The small molecule below binds the protein below.
Small molecule (SMILES): CC(=O)N[C@@H]1[C@@H](O)[C@H](O[C@@H]2O[C@H](CO)[C@@H](O[C@@H]3O[C@H](CO)[C@@H](O)[C@H](O)[C@H]3NC(C)=O)[C@H](O)[C@H]2NC(C)=O)[C@@H](CO)O[C@H]1O

Sequence of chain 1.A:
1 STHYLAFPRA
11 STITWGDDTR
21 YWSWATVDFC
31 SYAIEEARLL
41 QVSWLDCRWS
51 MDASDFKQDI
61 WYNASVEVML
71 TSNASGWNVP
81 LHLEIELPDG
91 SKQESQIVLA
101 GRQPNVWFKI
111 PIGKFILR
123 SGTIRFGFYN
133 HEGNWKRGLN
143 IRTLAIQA

Sequence of chain 1.K:
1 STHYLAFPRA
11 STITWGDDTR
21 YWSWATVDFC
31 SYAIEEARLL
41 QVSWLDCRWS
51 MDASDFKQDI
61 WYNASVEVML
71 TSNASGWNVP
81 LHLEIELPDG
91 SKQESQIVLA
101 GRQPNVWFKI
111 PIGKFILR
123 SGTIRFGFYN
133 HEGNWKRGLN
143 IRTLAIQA

Binding-site contacts:
Ligand atom O6 contacts residue TRP44 of chain 1.K at 3.8 Å.
Ligand atom O6 contacts residue GLN58 of chain 1.A at 3.2 Å (h-bond).
Ligand atom C3 contacts residue TRP44 of chain 1.K at 4.1 Å (hydrophobic).
Ligand atom C3 contacts residue GLY135 of chain 1.K at 3.7 Å.
Ligand atom C2 contacts residue TRP15 of chain 1.K at 4.1 Å (hydrophobic).
Ligand atom C8 contacts residue TRP15 of chain 1.K at 3.5 Å (hydrophobic).
Ligand atom O3 contacts residue GLY135 of chain 1.K at 3.7 Å.
Ligand atom C6 contacts residue THR14 of chain 1.K at 3.9 Å.
Ligand atom O6 contacts residue THR14 of chain 1.K at 3.5 Å.
Ligand atom C6 contacts residue ASP59 of chain 1.A at 3.7 Å.
Ligand atom N2 contacts residue GLY135 of chain 1.K at 2.9 Å (h-bond).
Ligand atom C5 contacts residue TRP137 of chain 1.K at 3.5 Å (hydrophobic).
Ligand atom C7 contacts residue TRP44 of chain 1.K at 4.1 Å (hydrophobic).
Ligand atom C8 contacts residue TYR21 of chain 1.K at 3.6 Å (hydrophobic).
Ligand atom C7 contacts residue GLY135 of chain 1.K at 3.7 Å.
Ligand atom C1 contacts residue GLY135 of chain 1.K at 3.9 Å.
Ligand atom O4 contacts residue SER43 of chain 1.K at 3.1 Å.
Ligand atom C6 contacts residue GLN58 of chain 1.A at 3.8 Å.
Ligand atom O5 contacts residue TRP137 of chain 1.K at 3.6 Å.
Ligand atom C7 contacts residue SER43 of chain 1.K at 4.0 Å.
Ligand atom O3 contacts residue SER43 of chain 1.K at 3.5 Å (h-bond).
Ligand atom N2 contacts residue TRP15 of chain 1.K at 3.5 Å (h-bond).
Ligand atom C5 contacts residue SER43 of chain 1.K at 4.0 Å.
Ligand atom C3 contacts residue SER43 of chain 1.K at 3.4 Å.
Ligand atom C3 contacts residue TRP15 of chain 1.K at 3.7 Å (hydrophobic).
Ligand atom C4 contacts residue SER43 of chain 1.K at 3.8 Å.
Ligand atom C1 contacts residue TRP44 of chain 1.K at 3.9 Å (hydrophobic).
Ligand atom O7 contacts residue SER43 of chain 1.K at 3.0 Å (h-bond).
Ligand atom O3 contacts residue TRP44 of chain 1.K at 3.3 Å.
Ligand atom C5 contacts residue TRP44 of chain 1.K at 3.6 Å (hydrophobic).
Ligand atom O7 contacts residue TRP15 of chain 1.K at 3.6 Å (h-bond).
Ligand atom O7 contacts residue TRP44 of chain 1.K at 3.0 Å (h-bond).
Ligand atom C2 contacts residue GLY135 of chain 1.K at 3.6 Å.
Ligand atom O5 contacts residue TRP44 of chain 1.K at 3.0 Å.
Ligand atom O3 contacts residue TRP15 of chain 1.K at 2.8 Å (h-bond).
Ligand atom O7 contacts residue GLY135 of chain 1.K at 3.3 Å.
Ligand atom C2 contacts residue TRP44 of chain 1.K at 4.1 Å (hydrophobic).
Ligand atom C7 contacts residue TRP15 of chain 1.K at 3.3 Å (hydrophobic).
Ligand atom C6 contacts residue TRP137 of chain 1.K at 3.4 Å (hydrophobic).
Ligand atom O7 contacts residue VAL42 of chain 1.K at 3.4 Å.